Sequence of chain 2.B:
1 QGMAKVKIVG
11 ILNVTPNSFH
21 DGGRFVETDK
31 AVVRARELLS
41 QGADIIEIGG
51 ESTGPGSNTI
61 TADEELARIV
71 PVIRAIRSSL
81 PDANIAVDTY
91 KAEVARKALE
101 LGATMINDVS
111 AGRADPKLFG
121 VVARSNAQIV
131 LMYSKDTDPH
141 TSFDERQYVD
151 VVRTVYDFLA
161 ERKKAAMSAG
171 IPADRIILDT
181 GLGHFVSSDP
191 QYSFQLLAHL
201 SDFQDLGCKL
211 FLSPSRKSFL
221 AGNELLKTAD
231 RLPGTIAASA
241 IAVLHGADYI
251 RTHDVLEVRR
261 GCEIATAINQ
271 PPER

Binding-site contacts:
Ligand atom N3 contacts residue MET132 of chain 2.B at 3.3 Å (h-bond).
Ligand atom N2 contacts residue VAL130 of chain 2.B at 3.9 Å.
Ligand atom C6A contacts residue PHE185 of chain 2.B at 3.6 Å (hydrophobic).
Ligand atom N5 contacts residue ARG251 of chain 2.B at 3.5 Å (salt-bridge).
Ligand atom N1 contacts residue VAL109 of chain 2.B at 3.6 Å.
Ligand atom C2 contacts residue PHE211 of chain 2.B at 3.9 Å (hydrophobic).
Ligand atom C9 contacts residue ARG251 of chain 2.B at 3.9 Å.
Ligand atom N8 contacts residue ASP88 of chain 2.B at 3.4 Å (salt-bridge).
Ligand atom N8 contacts residue VAL109 of chain 2.B at 3.5 Å.
Ligand atom O6A contacts residue SO41 of chain 2.N at 2.7 Å (h-bond).
Ligand atom C6 contacts residue PHE185 of chain 2.B at 3.6 Å (hydrophobic).
Ligand atom C10 contacts residue ARG251 of chain 2.B at 3.8 Å.
Ligand atom O4 contacts residue SER213 of chain 2.B at 3.3 Å.
Ligand atom C10 contacts residue LYS217 of chain 2.B at 3.8 Å.
Ligand atom N2 contacts residue ASN107 of chain 2.B at 2.9 Å (h-bond).
Ligand atom N3 contacts residue ASP179 of chain 2.B at 2.6 Å (salt-bridge).
Ligand atom N2 contacts residue ASP179 of chain 2.B at 2.7 Å (salt-bridge).
Ligand atom N5 contacts residue PHE185 of chain 2.B at 3.5 Å.
Ligand atom N2 contacts residue PHE211 of chain 2.B at 3.4 Å.
Ligand atom C4 contacts residue MET132 of chain 2.B at 3.6 Å (hydrophobic).
Ligand atom C6 contacts residue LYS217 of chain 2.B at 3.8 Å.
Ligand atom N3 contacts residue SER213 of chain 2.B at 4.0 Å.
Ligand atom C2 contacts residue ASN107 of chain 2.B at 3.7 Å.
Ligand atom N5 contacts residue LYS217 of chain 2.B at 3.0 Å (salt-bridge).
Ligand atom N2 contacts residue MET132 of chain 2.B at 3.8 Å.
Ligand atom C7 contacts residue SO41 of chain 2.N at 3.6 Å.
Ligand atom O4 contacts residue LYS217 of chain 2.B at 3.1 Å (salt-bridge).
Ligand atom C4 contacts residue ASP179 of chain 2.B at 3.8 Å.
Ligand atom N8 contacts residue ARG251 of chain 2.B at 3.6 Å.
Ligand atom C9 contacts residue VAL109 of chain 2.B at 3.7 Å (hydrophobic).
Ligand atom N1 contacts residue ASN107 of chain 2.B at 3.0 Å (h-bond).
Ligand atom C6 contacts residue ARG251 of chain 2.B at 3.5 Å.
Ligand atom C2 contacts residue MET132 of chain 2.B at 3.5 Å (hydrophobic).
Ligand atom C4 contacts residue SER213 of chain 2.B at 3.5 Å.
Ligand atom C2 contacts residue ASP179 of chain 2.B at 3.1 Å.
Ligand atom C6A contacts residue LYS217 of chain 2.B at 3.8 Å.
Ligand atom C6 contacts residue SO41 of chain 2.N at 3.5 Å.
Ligand atom C7 contacts residue ARG251 of chain 2.B at 3.4 Å.
Ligand atom C6A contacts residue SO41 of chain 2.N at 3.1 Å.
Ligand atom C4 contacts residue LYS217 of chain 2.B at 3.8 Å.

This small molecule binds to this protein.
Small molecule (SMILES): Nc1nc2ncc(CO)nc2c(=O)[nH]1